Sequence of chain 1.A:
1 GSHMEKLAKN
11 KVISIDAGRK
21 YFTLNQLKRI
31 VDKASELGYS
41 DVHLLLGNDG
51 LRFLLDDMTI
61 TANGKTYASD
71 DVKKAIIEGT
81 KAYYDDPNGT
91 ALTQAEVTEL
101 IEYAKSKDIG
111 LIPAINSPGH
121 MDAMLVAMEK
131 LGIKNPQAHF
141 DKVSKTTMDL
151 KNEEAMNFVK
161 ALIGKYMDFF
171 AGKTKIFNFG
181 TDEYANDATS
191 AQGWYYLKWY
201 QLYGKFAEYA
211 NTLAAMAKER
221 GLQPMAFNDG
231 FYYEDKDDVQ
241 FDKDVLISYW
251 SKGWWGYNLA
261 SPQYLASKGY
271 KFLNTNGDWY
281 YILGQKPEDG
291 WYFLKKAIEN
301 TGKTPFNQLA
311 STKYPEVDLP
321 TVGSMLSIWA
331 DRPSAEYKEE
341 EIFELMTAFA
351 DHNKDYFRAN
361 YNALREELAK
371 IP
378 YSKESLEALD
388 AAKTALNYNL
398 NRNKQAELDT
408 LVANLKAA

Binding-site contacts:
Ligand atom CAA contacts residue EDO1 of chain 1.F at 3.3 Å.
Ligand atom CAS contacts residue GLU183 of chain 1.A at 3.4 Å.
Ligand atom OAL contacts residue TYR280 of chain 1.A at 3.4 Å.
Ligand atom CAF contacts residue TYR292 of chain 1.A at 3.8 Å (hydrophobic).
Ligand atom CAG contacts residue ASP182 of chain 1.A at 3.6 Å.
Ligand atom CAH contacts residue ASP182 of chain 1.A at 3.3 Å.
Ligand atom OAQ contacts residue TYR292 of chain 1.A at 3.4 Å (h-bond).
Ligand atom NAI contacts residue GLU183 of chain 1.A at 3.5 Å (salt-bridge).
Ligand atom CAH contacts residue TRP250 of chain 1.A at 3.7 Å (hydrophobic).
Ligand atom CAB contacts residue EDO1 of chain 1.F at 3.5 Å.
Ligand atom CAB contacts residue GLU183 of chain 1.A at 3.2 Å.
Ligand atom OAM contacts residue ILE282 of chain 1.A at 3.4 Å.
Ligand atom CAP contacts residue TRP250 of chain 1.A at 3.3 Å (hydrophobic).
Ligand atom NAI contacts residue ASP182 of chain 1.A at 3.0 Å (salt-bridge).
Ligand atom NAO contacts residue EDO1 of chain 1.F at 3.4 Å (h-bond).
Ligand atom CAP contacts residue TYR292 of chain 1.A at 3.5 Å (hydrophobic).
Ligand atom OAQ contacts residue TRP250 of chain 1.A at 3.2 Å.
Ligand atom CAD contacts residue ASP331 of chain 1.A at 3.4 Å.
Ligand atom OAN contacts residue TYR280 of chain 1.A at 2.6 Å (h-bond).
Ligand atom NAY contacts residue GLU183 of chain 1.A at 3.3 Å (salt-bridge).
Ligand atom CAH contacts residue PHE227 of chain 1.A at 3.8 Å (hydrophobic).
Ligand atom NAO contacts residue GLU183 of chain 1.A at 2.9 Å (salt-bridge).
Ligand atom CAE contacts residue TRP329 of chain 1.A at 3.6 Å (hydrophobic).
Ligand atom NAY contacts residue TRP250 of chain 1.A at 3.6 Å.
Ligand atom NAY contacts residue EDO1 of chain 1.F at 3.2 Å (h-bond).
Ligand atom CAG contacts residue TYR280 of chain 1.A at 3.5 Å (hydrophobic).
Ligand atom OAM contacts residue TYR292 of chain 1.A at 3.6 Å.
Ligand atom OAK contacts residue ARG19 of chain 1.A at 2.7 Å (salt-bridge).
Ligand atom CAF contacts residue ILE282 of chain 1.A at 3.7 Å (hydrophobic).
Ligand atom CAF contacts residue ASP331 of chain 1.A at 3.4 Å.
Ligand atom OAK contacts residue TRP329 of chain 1.A at 3.3 Å.
Ligand atom OAJ contacts residue ARG19 of chain 1.A at 2.8 Å (salt-bridge).
Ligand atom OAJ contacts residue HIS120 of chain 1.A at 3.5 Å.
Ligand atom NAO contacts residue TRP250 of chain 1.A at 3.4 Å.
Ligand atom OAM contacts residue ASP331 of chain 1.A at 2.7 Å (salt-bridge).
Ligand atom OAR contacts residue TRP250 of chain 1.A at 3.5 Å.
Ligand atom OAK contacts residue ASP331 of chain 1.A at 2.6 Å (salt-bridge).
Ligand atom OAN contacts residue TRP329 of chain 1.A at 3.4 Å.
Ligand atom CAT contacts residue GLU183 of chain 1.A at 3.4 Å.
Ligand atom OAR contacts residue TYR292 of chain 1.A at 2.7 Å (h-bond).

The small molecule below binds the protein below.
Small molecule (SMILES): CC(=O)N[C@H]1/C(=N/OC(=O)Nc2ccccc2)O[C@H](CO)[C@@H](O)[C@@H]1O